Sequence of chain 1.B:
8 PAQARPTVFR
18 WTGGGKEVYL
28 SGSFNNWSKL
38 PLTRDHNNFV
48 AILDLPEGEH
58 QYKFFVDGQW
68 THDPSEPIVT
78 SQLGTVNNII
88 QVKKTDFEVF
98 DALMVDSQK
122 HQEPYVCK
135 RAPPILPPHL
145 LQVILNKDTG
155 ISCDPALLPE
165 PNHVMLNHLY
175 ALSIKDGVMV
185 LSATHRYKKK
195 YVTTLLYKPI

Sequence of chain 1.A:
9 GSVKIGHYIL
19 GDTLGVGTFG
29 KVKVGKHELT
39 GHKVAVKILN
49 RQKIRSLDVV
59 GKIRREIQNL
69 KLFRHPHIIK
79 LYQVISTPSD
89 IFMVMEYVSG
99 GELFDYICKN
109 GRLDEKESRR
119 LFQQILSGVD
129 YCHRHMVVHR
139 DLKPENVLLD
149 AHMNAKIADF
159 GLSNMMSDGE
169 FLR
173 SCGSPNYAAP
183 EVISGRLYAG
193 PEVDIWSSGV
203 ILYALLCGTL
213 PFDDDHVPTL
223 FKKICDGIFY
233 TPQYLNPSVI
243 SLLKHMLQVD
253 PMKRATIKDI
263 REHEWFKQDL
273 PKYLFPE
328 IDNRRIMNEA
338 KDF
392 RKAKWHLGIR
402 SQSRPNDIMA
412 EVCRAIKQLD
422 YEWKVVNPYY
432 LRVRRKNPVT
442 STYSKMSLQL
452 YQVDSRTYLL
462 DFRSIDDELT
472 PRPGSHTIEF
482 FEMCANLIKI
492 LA

Binding-site contacts:
Ligand atom O21 contacts residue LYS29 of chain 1.A at 3.8 Å.
Ligand atom C8 contacts residue LEU18 of chain 1.A at 3.2 Å (hydrophobic).
Ligand atom C1 contacts residue LEU18 of chain 1.A at 3.5 Å (hydrophobic).
Ligand atom O23 contacts residue GLY19 of chain 1.A at 2.4 Å (h-bond).
Ligand atom O25 contacts residue ARG17 of chain 1.B at 3.3 Å (salt-bridge).
Ligand atom O21 contacts residue GLY28 of chain 1.A at 2.5 Å (h-bond).
Ligand atom N21 contacts residue ARG17 of chain 1.B at 3.5 Å (salt-bridge).
Ligand atom N21 contacts residue ASP88 of chain 1.A at 2.8 Å (salt-bridge).
Ligand atom C27 contacts residue ARG17 of chain 1.B at 3.4 Å.
Ligand atom N22 contacts residue ARG17 of chain 1.B at 3.7 Å.
Ligand atom C23 contacts residue ARG17 of chain 1.B at 3.5 Å.
Ligand atom C12 contacts residue ILE46 of chain 1.A at 3.8 Å (hydrophobic).
Ligand atom C21 contacts residue VAL47 of chain 1.B at 3.4 Å (hydrophobic).
Ligand atom C4 contacts residue LYS31 of chain 1.A at 3.6 Å.
Ligand atom O25 contacts residue ASN48 of chain 1.A at 3.1 Å (h-bond).
Ligand atom N8 contacts residue LYS29 of chain 1.A at 3.6 Å.
Ligand atom C18 contacts residue GLY28 of chain 1.A at 3.2 Å.
Ligand atom N21 contacts residue ILE46 of chain 1.A at 3.8 Å.
Ligand atom O20 contacts residue GLY28 of chain 1.A at 2.9 Å (h-bond).
Ligand atom C23 contacts residue ASP88 of chain 1.A at 3.7 Å.
Ligand atom O21 contacts residue VAL24 of chain 1.A at 3.3 Å.
Ligand atom O23 contacts residue LEU18 of chain 1.A at 3.7 Å.
Ligand atom C12 contacts residue ARG17 of chain 1.B at 3.6 Å.
Ligand atom N8 contacts residue GLY28 of chain 1.A at 3.2 Å (h-bond).
Ligand atom C4 contacts residue VAL11 of chain 1.A at 3.7 Å (hydrophobic).
Ligand atom C9 contacts residue THR40 of chain 1.B at 3.7 Å.
Ligand atom C35 contacts residue THR40 of chain 1.B at 3.5 Å.
Ligand atom O25 contacts residue ASP88 of chain 1.A at 3.8 Å.
Ligand atom C3 contacts residue LEU18 of chain 1.A at 3.7 Å (hydrophobic).
Ligand atom C5 contacts residue LYS31 of chain 1.A at 3.8 Å.
Ligand atom C3 contacts residue LYS31 of chain 1.A at 3.6 Å.
Ligand atom C9 contacts residue VAL11 of chain 1.A at 3.5 Å (hydrophobic).
Ligand atom C6 contacts residue ASP42 of chain 1.B at 3.5 Å.
Ligand atom C1 contacts residue GLY19 of chain 1.A at 3.2 Å.
Ligand atom C13 contacts residue ARG17 of chain 1.B at 3.7 Å.
Ligand atom CL1 contacts residue VAL47 of chain 1.B at 3.5 Å.
Ligand atom C26 contacts residue ARG17 of chain 1.B at 3.8 Å.
Ligand atom C35 contacts residue ARG41 of chain 1.B at 3.7 Å.
Ligand atom C8 contacts residue GLY19 of chain 1.A at 3.2 Å.
Ligand atom O23 contacts residue LYS31 of chain 1.A at 2.9 Å (salt-bridge).

A small-molecule ligand and the protein it binds are described below.
Small molecule (SMILES): Cc1ccc(Oc2nc3cc(-c4ccc(-c5ccccc5O)cc4)c(Cl)cc3[nH]2)cc1C(=O)NO